Sequence of chain 1.B:
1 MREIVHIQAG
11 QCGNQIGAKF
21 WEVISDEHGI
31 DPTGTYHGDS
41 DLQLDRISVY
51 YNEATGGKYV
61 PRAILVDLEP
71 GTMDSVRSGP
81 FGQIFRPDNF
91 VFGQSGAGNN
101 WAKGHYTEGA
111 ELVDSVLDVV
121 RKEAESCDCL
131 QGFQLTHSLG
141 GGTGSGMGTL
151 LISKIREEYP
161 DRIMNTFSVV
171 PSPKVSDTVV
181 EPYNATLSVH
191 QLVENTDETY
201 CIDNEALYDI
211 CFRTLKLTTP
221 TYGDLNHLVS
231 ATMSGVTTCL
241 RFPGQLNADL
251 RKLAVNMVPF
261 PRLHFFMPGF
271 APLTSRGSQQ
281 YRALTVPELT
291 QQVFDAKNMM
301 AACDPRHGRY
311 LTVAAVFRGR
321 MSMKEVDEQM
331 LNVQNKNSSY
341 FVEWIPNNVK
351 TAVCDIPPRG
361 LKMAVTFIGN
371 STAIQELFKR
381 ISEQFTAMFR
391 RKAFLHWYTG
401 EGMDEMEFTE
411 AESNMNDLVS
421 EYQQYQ

Binding-site contacts:
Ligand atom C39 contacts residue ALA231 of chain 1.B at 3.6 Å (hydrophobic).
Ligand atom C30 contacts residue HIS227 of chain 1.B at 3.8 Å.
Ligand atom C08 contacts residue LEU228 of chain 1.B at 3.6 Å (hydrophobic).
Ligand atom C36 contacts residue HIS227 of chain 1.B at 3.4 Å.
Ligand atom C31 contacts residue HIS227 of chain 1.B at 3.8 Å.
Ligand atom O12 contacts residue ARG359 of chain 1.B at 2.8 Å (salt-bridge).
Ligand atom O14 contacts residue VAL23 of chain 1.B at 3.5 Å.
Ligand atom C16 contacts residue PRO272 of chain 1.B at 3.6 Å (hydrophobic).
Ligand atom C28 contacts residue LEU361 of chain 1.B at 3.8 Å (hydrophobic).
Ligand atom C30 contacts residue VAL23 of chain 1.B at 3.6 Å (hydrophobic).
Ligand atom O06 contacts residue LEU273 of chain 1.B at 3.3 Å.
Ligand atom C35 contacts residue HIS227 of chain 1.B at 3.8 Å.
Ligand atom C41 contacts residue VAL23 of chain 1.B at 3.7 Å (hydrophobic).
Ligand atom C07 contacts residue LEU228 of chain 1.B at 3.6 Å (hydrophobic).
Ligand atom C16 contacts residue THR274 of chain 1.B at 3.7 Å.
Ligand atom C33 contacts residue ASP26 of chain 1.B at 3.4 Å.
Ligand atom C39 contacts residue PRO358 of chain 1.B at 3.8 Å (hydrophobic).
Ligand atom C41 contacts residue GLU27 of chain 1.B at 3.1 Å.
Ligand atom C32 contacts residue VAL23 of chain 1.B at 3.6 Å (hydrophobic).
Ligand atom C06 contacts residue ASP224 of chain 1.B at 3.7 Å.
Ligand atom C15 contacts residue PRO272 of chain 1.B at 3.3 Å (hydrophobic).
Ligand atom C44 contacts residue LEU361 of chain 1.B at 3.6 Å (hydrophobic).
Ligand atom C40 contacts residue GLU27 of chain 1.B at 3.5 Å.
Ligand atom C23 contacts residue GLN279 of chain 1.B at 3.6 Å.
Ligand atom C44 contacts residue GLY360 of chain 1.B at 3.5 Å.
Ligand atom O13 contacts residue PRO358 of chain 1.B at 3.8 Å.
Ligand atom O14 contacts residue HIS227 of chain 1.B at 3.0 Å.
Ligand atom C06 contacts residue HIS227 of chain 1.B at 3.5 Å.
Ligand atom C40 contacts residue SER234 of chain 1.B at 3.2 Å.
Ligand atom C42 contacts residue VAL23 of chain 1.B at 3.6 Å (hydrophobic).
Ligand atom C27 contacts residue ARG359 of chain 1.B at 3.2 Å.
Ligand atom C38 contacts residue PRO358 of chain 1.B at 3.7 Å (hydrophobic).
Ligand atom O06 contacts residue PRO272 of chain 1.B at 3.2 Å (h-bond).
Ligand atom O13 contacts residue ARG359 of chain 1.B at 2.7 Å (salt-bridge).
Ligand atom C08 contacts residue HIS227 of chain 1.B at 3.5 Å.
Ligand atom C19 contacts residue THR274 of chain 1.B at 3.3 Å.
Ligand atom O06 contacts residue THR274 of chain 1.B at 3.2 Å (h-bond).
Ligand atom C07 contacts residue HIS227 of chain 1.B at 3.1 Å.
Ligand atom C28 contacts residue ARG359 of chain 1.B at 3.3 Å.
Ligand atom C41 contacts residue SER234 of chain 1.B at 3.4 Å.

A small-molecule ligand and the protein it binds are described below.
Small molecule (SMILES): CC(=O)O[C@H]1C(=O)[C@@]2(C)[C@H]([C@H](OC(=O)c3ccccc3)[C@]3(O)C[C@H](OC(=O)[C@H](O)[C@@H](NC(=O)c4ccccc4)c4ccccc4)C(C)=C1C3(C)C)[C@]1(OC(C)=O)CO[C@@H]1C[C@@H]2O